Sequence of chain 1.C:
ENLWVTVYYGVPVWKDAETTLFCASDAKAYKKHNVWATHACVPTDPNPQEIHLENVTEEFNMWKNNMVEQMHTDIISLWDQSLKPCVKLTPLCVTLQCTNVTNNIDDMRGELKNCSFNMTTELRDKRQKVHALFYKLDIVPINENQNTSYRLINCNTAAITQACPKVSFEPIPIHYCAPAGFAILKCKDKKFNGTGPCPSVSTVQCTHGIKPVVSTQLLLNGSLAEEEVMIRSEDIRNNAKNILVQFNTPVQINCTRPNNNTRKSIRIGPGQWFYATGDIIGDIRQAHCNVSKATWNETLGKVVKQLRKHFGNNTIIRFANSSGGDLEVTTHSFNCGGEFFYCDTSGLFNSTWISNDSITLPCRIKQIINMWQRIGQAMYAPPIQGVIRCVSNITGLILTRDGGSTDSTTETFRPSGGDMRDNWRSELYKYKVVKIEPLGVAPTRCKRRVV

Binding-site contacts:
Ligand atom O7 contacts residue GLN97 of chain 1.C at 4.1 Å.
Ligand atom O7 contacts residue THR95 of chain 1.C at 4.5 Å.
Ligand atom N2 contacts residue ASN118 of chain 1.C at 2.9 Å (h-bond).
Ligand atom C8 contacts residue PHE117 of chain 1.C at 3.6 Å (hydrophobic).
Ligand atom C1 contacts residue ASN118 of chain 1.C at 1.4 Å.
Ligand atom C2 contacts residue ASN118 of chain 1.C at 2.5 Å.
Ligand atom C7 contacts residue ASN118 of chain 1.C at 4.0 Å.
Ligand atom C5 contacts residue ASN118 of chain 1.C at 3.6 Å.
Ligand atom O5 contacts residue ASN118 of chain 1.C at 2.3 Å (h-bond).
Ligand atom C3 contacts residue ASN118 of chain 1.C at 3.8 Å.
Ligand atom C8 contacts residue SER116 of chain 1.C at 3.3 Å.
Ligand atom C8 contacts residue GLN97 of chain 1.C at 3.9 Å.
Ligand atom C4 contacts residue ASN118 of chain 1.C at 4.2 Å.
Ligand atom C8 contacts residue THR95 of chain 1.C at 4.4 Å.

A small-molecule ligand and the protein it binds are described below.
Small molecule (SMILES): CC(=O)N[C@@H]1[C@@H](O)[C@H](O)[C@@H](CO)O[C@H]1O